Sequence of chain 1.D:
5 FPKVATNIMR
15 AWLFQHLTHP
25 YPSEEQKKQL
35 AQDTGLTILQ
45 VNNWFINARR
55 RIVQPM

A small-molecule ligand and the protein it binds are described below.
Small molecule (SMILES): NC[C@H]1O[C@H](O[C@H]2[C@H](O[C@@H]3O[C@H](CO)[C@@H](O)[C@H]3O)[C@@H](O)[C@H](N)C[C@@H]2N)[C@H](N)[C@@H](O)[C@@H]1O

Binding-site contacts:
Ligand atom O3 contacts residue GLN30 of chain 1.D at 3.7 Å.
Ligand atom C9 contacts residue GLN30 of chain 1.D at 4.5 Å.
Ligand atom C14 contacts residue GLU29 of chain 1.D at 4.0 Å.
Ligand atom O7 contacts residue GLU29 of chain 1.D at 3.1 Å (salt-bridge).
Ligand atom O2 contacts residue HIS20 of chain 1.D at 4.4 Å.
Ligand atom N4 contacts residue GLN30 of chain 1.D at 4.3 Å.
Ligand atom O6 contacts residue GLN30 of chain 1.D at 3.8 Å.
Ligand atom C1 contacts residue GLN30 of chain 1.D at 3.5 Å.
Ligand atom O8 contacts residue GLU29 of chain 1.D at 3.3 Å (salt-bridge).
Ligand atom C3 contacts residue GLN30 of chain 1.D at 4.5 Å.
Ligand atom O10 contacts residue HIS20 of chain 1.D at 4.5 Å.
Ligand atom C3 contacts residue HIS20 of chain 1.D at 4.0 Å.
Ligand atom C13 contacts residue GLU29 of chain 1.D at 3.3 Å.
Ligand atom C2 contacts residue GLN30 of chain 1.D at 4.4 Å.
Ligand atom O3 contacts residue HIS20 of chain 1.D at 3.9 Å.
Ligand atom O2 contacts residue GLN30 of chain 1.D at 4.0 Å.
Ligand atom O5 contacts residue GLN30 of chain 1.D at 4.5 Å.
Ligand atom C1 contacts residue HIS20 of chain 1.D at 3.3 Å.
Ligand atom C12 contacts residue SER27 of chain 1.D at 4.2 Å.
Ligand atom C17 contacts residue HIS20 of chain 1.D at 3.3 Å.
Ligand atom C2 contacts residue HIS20 of chain 1.D at 3.9 Å.
Ligand atom C15 contacts residue GLN30 of chain 1.D at 3.9 Å.
Ligand atom O6 contacts residue SER27 of chain 1.D at 4.3 Å.
Ligand atom O9 contacts residue HIS20 of chain 1.D at 4.3 Å.
Ligand atom O1 contacts residue GLN30 of chain 1.D at 3.5 Å.
Ligand atom C10 contacts residue GLN30 of chain 1.D at 3.4 Å.
Ligand atom C16 contacts residue HIS20 of chain 1.D at 3.2 Å.
Ligand atom O1 contacts residue TRP16 of chain 1.D at 3.1 Å (h-bond).
Ligand atom C1 contacts residue TRP16 of chain 1.D at 3.0 Å (hydrophobic).